Sequence of chain 1.A:
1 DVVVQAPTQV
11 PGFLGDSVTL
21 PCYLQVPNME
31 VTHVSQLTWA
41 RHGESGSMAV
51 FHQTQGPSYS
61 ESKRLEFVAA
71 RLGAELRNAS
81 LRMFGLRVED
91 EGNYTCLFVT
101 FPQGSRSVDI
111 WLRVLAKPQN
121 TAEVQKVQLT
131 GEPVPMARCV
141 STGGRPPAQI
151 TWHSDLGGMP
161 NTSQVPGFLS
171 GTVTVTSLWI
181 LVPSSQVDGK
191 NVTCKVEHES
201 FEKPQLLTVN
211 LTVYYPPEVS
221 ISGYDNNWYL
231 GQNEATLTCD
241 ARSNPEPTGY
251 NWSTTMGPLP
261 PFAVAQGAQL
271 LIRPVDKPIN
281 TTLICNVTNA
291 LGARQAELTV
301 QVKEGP

This protein binds this small molecule.
Small molecule (SMILES): CC(=O)N[C@H]1[C@H](O[C@H]2[C@H](O)[C@@H](NC(C)=O)CO[C@@H]2CO[C@@H]2O[C@@H](C)[C@@H](O)[C@@H](O)[C@@H]2O)O[C@H](CO)[C@@H](O[C@@H]2O[C@H](CO)[C@@H](O)[C@H](O)[C@@H]2O)[C@@H]1O

Binding-site contacts:
Ligand atom N2 contacts residue PRO278 of chain 1.A at 4.3 Å.
Ligand atom C2 contacts residue ASN280 of chain 1.A at 2.2 Å.
Ligand atom O5 contacts residue ASN280 of chain 1.A at 2.2 Å (h-bond).
Ligand atom O7 contacts residue ASN280 of chain 1.A at 4.3 Å.
Ligand atom C8 contacts residue GLN301 of chain 1.A at 4.5 Å.
Ligand atom O7 contacts residue PRO278 of chain 1.A at 3.9 Å.
Ligand atom C8 contacts residue PRO278 of chain 1.A at 3.4 Å (hydrophobic).
Ligand atom C5 contacts residue ASN280 of chain 1.A at 3.5 Å.
Ligand atom C1 contacts residue ASN280 of chain 1.A at 1.4 Å.
Ligand atom C7 contacts residue ASN280 of chain 1.A at 4.0 Å.
Ligand atom C3 contacts residue ASN280 of chain 1.A at 3.6 Å.
Ligand atom N2 contacts residue ASN280 of chain 1.A at 2.8 Å (h-bond).
Ligand atom N2 contacts residue ILE279 of chain 1.A at 4.4 Å.
Ligand atom C7 contacts residue PRO278 of chain 1.A at 3.8 Å (hydrophobic).
Ligand atom C4 contacts residue ASN280 of chain 1.A at 4.0 Å.